A protein and the small-molecule ligand that binds it are described below.
Small molecule (SMILES): CC(=O)N[C@@H]1[C@@H](O)[C@H](O)[C@@H](CO)O[C@H]1O

Binding-site contacts:
Ligand atom O5 contacts residue ASN330 of chain 1.G at 2.4 Å (h-bond).
Ligand atom C7 contacts residue ASN330 of chain 1.G at 3.3 Å.
Ligand atom C5 contacts residue ASN330 of chain 1.G at 3.7 Å.
Ligand atom C8 contacts residue GLY326 of chain 1.G at 3.9 Å.
Ligand atom N2 contacts residue GLY326 of chain 1.G at 4.3 Å.
Ligand atom O7 contacts residue ASN330 of chain 1.G at 3.4 Å (h-bond).
Ligand atom C4 contacts residue ASN330 of chain 1.G at 4.2 Å.
Ligand atom C6 contacts residue ASN330 of chain 1.G at 4.5 Å.
Ligand atom C1 contacts residue ASN330 of chain 1.G at 1.4 Å.
Ligand atom C8 contacts residue GLU327 of chain 1.G at 4.4 Å.
Ligand atom C8 contacts residue ASN330 of chain 1.G at 4.4 Å.
Ligand atom C7 contacts residue GLY326 of chain 1.G at 4.5 Å.
Ligand atom N2 contacts residue ASN330 of chain 1.G at 2.9 Å (h-bond).
Ligand atom C2 contacts residue ASN330 of chain 1.G at 2.4 Å.
Ligand atom C3 contacts residue ASN330 of chain 1.G at 3.8 Å.

Sequence of chain 1.G:
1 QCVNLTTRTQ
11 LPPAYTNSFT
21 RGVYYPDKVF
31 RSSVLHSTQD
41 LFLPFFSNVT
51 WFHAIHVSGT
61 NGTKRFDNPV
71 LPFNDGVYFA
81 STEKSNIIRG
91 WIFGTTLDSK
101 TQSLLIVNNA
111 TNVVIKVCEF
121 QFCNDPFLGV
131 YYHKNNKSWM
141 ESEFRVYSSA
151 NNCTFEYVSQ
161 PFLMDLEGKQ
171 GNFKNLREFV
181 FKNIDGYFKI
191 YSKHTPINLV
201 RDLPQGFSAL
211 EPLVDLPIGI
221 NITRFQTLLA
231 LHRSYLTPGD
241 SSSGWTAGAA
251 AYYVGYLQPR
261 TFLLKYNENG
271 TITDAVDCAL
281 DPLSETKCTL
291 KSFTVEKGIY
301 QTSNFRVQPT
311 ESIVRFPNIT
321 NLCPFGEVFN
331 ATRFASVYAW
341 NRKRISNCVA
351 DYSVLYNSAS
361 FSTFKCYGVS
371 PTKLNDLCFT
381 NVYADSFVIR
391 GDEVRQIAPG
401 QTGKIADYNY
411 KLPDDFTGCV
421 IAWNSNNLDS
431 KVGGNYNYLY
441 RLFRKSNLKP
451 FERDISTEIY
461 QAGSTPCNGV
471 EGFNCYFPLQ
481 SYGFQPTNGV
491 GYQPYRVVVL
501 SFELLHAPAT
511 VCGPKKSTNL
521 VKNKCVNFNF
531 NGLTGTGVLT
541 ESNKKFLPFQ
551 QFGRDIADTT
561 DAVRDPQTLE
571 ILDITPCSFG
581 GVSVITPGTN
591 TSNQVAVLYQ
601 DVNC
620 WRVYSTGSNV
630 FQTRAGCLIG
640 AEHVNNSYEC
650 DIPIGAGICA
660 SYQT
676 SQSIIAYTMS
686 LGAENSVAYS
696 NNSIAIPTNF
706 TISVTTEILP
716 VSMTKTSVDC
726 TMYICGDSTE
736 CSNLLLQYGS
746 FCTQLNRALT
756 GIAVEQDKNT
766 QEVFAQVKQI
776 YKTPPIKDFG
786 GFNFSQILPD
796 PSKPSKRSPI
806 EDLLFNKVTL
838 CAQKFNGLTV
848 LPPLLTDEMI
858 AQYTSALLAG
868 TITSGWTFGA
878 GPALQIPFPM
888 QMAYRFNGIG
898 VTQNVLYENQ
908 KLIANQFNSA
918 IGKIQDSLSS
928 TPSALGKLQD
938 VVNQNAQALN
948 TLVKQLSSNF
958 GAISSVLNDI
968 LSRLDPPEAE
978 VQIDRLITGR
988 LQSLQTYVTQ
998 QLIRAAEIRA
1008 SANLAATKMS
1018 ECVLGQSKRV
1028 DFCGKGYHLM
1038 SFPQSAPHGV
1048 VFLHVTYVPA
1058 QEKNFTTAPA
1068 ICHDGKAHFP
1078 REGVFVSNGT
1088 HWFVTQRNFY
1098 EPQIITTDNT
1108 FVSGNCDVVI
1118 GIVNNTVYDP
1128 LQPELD